Binding-site contacts:
Ligand atom C3 contacts residue ALA49 of chain 1.H at 3.4 Å (hydrophobic).
Ligand atom N22 contacts residue GLY47 of chain 1.H at 2.9 Å (h-bond).
Ligand atom C27 contacts residue THR21 of chain 1.H at 3.4 Å.
Ligand atom C7 contacts residue THR1 of chain 1.H at 2.7 Å.
Ligand atom O39 contacts residue ALA49 of chain 1.H at 3.0 Å (h-bond).
Ligand atom O49 contacts residue THR21 of chain 1.H at 3.0 Å (h-bond).
Ligand atom N28 contacts residue ASN22 of chain 1.H at 3.8 Å.
Ligand atom O21 contacts residue MES1 of chain 1.FA at 2.3 Å (h-bond).
Ligand atom N28 contacts residue ASP125 of chain 1.I at 3.2 Å (salt-bridge).
Ligand atom C46 contacts residue VAL48 of chain 1.H at 3.1 Å (hydrophobic).
Ligand atom N25 contacts residue THR21 of chain 1.H at 2.9 Å (h-bond).
Ligand atom O13 contacts residue MES1 of chain 1.FA at 3.4 Å (h-bond).
Ligand atom C12 contacts residue THR1 of chain 1.H at 2.7 Å.
Ligand atom C9 contacts residue MES1 of chain 1.FA at 3.2 Å.
Ligand atom C7 contacts residue GLY47 of chain 1.H at 3.7 Å.
Ligand atom C40 contacts residue GLY47 of chain 1.H at 3.6 Å.
Ligand atom C5 contacts residue ALA49 of chain 1.H at 3.6 Å (hydrophobic).
Ligand atom C1 contacts residue GLY45 of chain 1.H at 3.5 Å.
Ligand atom C11 contacts residue THR1 of chain 1.H at 1.5 Å.
Ligand atom C11 contacts residue SER129 of chain 1.H at 3.2 Å.
Ligand atom C4 contacts residue ALA49 of chain 1.H at 3.2 Å (hydrophobic).
Ligand atom C12 contacts residue ARG19 of chain 1.H at 3.3 Å.
Ligand atom C10 contacts residue THR1 of chain 1.H at 2.3 Å.
Ligand atom N22 contacts residue THR1 of chain 1.H at 3.6 Å (h-bond).
Ligand atom O21 contacts residue GLY47 of chain 1.H at 3.1 Å (h-bond).
Ligand atom O21 contacts residue THR1 of chain 1.H at 2.4 Å (h-bond).
Ligand atom O49 contacts residue ALA20 of chain 1.H at 3.3 Å.
Ligand atom C8 contacts residue THR1 of chain 1.H at 2.2 Å.
Ligand atom C24 contacts residue GLY47 of chain 1.H at 3.4 Å.
Ligand atom C30 contacts residue ASP125 of chain 1.I at 3.7 Å.
Ligand atom C23 contacts residue GLY47 of chain 1.H at 3.6 Å.
Ligand atom C12 contacts residue GLY168 of chain 1.H at 3.3 Å.
Ligand atom O13 contacts residue THR1 of chain 1.H at 3.6 Å.
Ligand atom O13 contacts residue THR21 of chain 1.H at 3.5 Å (h-bond).
Ligand atom C9 contacts residue THR1 of chain 1.H at 1.4 Å.
Ligand atom C42 contacts residue GLY47 of chain 1.H at 3.6 Å.
Ligand atom C32 contacts residue ILE127 of chain 1.I at 3.7 Å (hydrophobic).
Ligand atom C10 contacts residue MES1 of chain 1.FA at 3.3 Å.
Ligand atom C26 contacts residue THR21 of chain 1.H at 3.6 Å.
Ligand atom C11 contacts residue MES1 of chain 1.FA at 3.5 Å.

Sequence of chain 1.I:
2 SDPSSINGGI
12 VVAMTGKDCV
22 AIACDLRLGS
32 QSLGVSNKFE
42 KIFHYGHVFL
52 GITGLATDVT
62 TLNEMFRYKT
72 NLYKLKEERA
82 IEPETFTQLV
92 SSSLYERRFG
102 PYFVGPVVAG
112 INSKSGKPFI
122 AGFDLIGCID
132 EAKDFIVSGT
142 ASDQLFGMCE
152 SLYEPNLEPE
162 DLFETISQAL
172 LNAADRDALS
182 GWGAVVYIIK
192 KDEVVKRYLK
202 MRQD

Sequence of chain 1.H:
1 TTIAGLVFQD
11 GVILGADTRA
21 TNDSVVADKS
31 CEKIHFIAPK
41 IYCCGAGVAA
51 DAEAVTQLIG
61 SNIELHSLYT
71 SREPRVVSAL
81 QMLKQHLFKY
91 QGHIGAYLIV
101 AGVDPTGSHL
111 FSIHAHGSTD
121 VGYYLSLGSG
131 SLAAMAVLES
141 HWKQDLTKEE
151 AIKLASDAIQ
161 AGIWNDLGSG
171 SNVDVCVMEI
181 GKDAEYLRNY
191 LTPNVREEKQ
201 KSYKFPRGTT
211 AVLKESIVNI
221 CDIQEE

This protein binds this small molecule.
Small molecule (SMILES): COc1ccc(C[C@H](NC(=O)[C@H](C)NC(=O)CN2CCOCC2)C(=O)N[C@@H](Cc2ccccc2)[C@@H](O)C(C)(C)O)cc1